Binding-site contacts:
Ligand atom OAC contacts residue 3M21 of chain 2.C at 0.6 Å.
Ligand atom NAB contacts residue 3M21 of chain 2.C at 0.8 Å (h-bond).
Ligand atom OAD contacts residue LYS15 of chain 1.A at 2.8 Å (salt-bridge).
Ligand atom BRAE contacts residue LYS15 of chain 1.A at 3.8 Å.
Ligand atom BRAF contacts residue 3M21 of chain 2.C at 0.2 Å.
Ligand atom CAA contacts residue ALA108 of chain 2.A at 2.9 Å (hydrophobic).
Ligand atom CAO contacts residue 3M21 of chain 2.C at 0.6 Å.
Ligand atom CAK contacts residue 3M21 of chain 2.C at 0.0 Å.
Ligand atom NAJ contacts residue SER117 of chain 2.A at 3.6 Å.
Ligand atom CAI contacts residue ALA108 of chain 1.A at 3.5 Å (hydrophobic).
Ligand atom CAM contacts residue 3M21 of chain 2.C at 0.3 Å.
Ligand atom CAK contacts residue LYS15 of chain 1.A at 3.6 Å.
Ligand atom NAR contacts residue 3M21 of chain 2.C at 1.0 Å.
Ligand atom CAK contacts residue LYS15 of chain 2.A at 3.6 Å.
Ligand atom OAD contacts residue LYS15 of chain 2.A at 2.6 Å (salt-bridge).
Ligand atom CAL contacts residue 3M21 of chain 2.C at 0.9 Å.
Ligand atom NAB contacts residue THR118 of chain 2.A at 3.8 Å.
Ligand atom CAA contacts residue 3M21 of chain 2.C at 1.4 Å.
Ligand atom OAC contacts residue SER117 of chain 1.A at 3.6 Å.
Ligand atom NAJ contacts residue LEU110 of chain 2.A at 3.9 Å.
Ligand atom CAG contacts residue 3M21 of chain 2.C at 1.4 Å.
Ligand atom CAM contacts residue LEU17 of chain 1.A at 3.7 Å (hydrophobic).
Ligand atom CAN contacts residue 3M21 of chain 2.C at 0.3 Å.
Ligand atom CAI contacts residue LEU17 of chain 2.A at 3.6 Å (hydrophobic).
Ligand atom NAJ contacts residue SER117 of chain 1.A at 3.9 Å.
Ligand atom NAJ contacts residue LEU110 of chain 1.A at 3.8 Å.
Ligand atom CAO contacts residue SER117 of chain 2.A at 3.7 Å.
Ligand atom CAQ contacts residue 3M21 of chain 2.C at 0.3 Å.
Ligand atom CAH contacts residue 3M21 of chain 2.C at 0.7 Å.
Ligand atom BRAF contacts residue LYS15 of chain 2.A at 3.7 Å.
Ligand atom CAH contacts residue LEU17 of chain 1.A at 3.3 Å (hydrophobic).
Ligand atom CAP contacts residue 3M21 of chain 2.C at 0.7 Å.
Ligand atom NAB contacts residue SER117 of chain 2.A at 3.1 Å (h-bond).
Ligand atom NAJ contacts residue 3M21 of chain 2.C at 0.4 Å (h-bond).
Ligand atom CAI contacts residue 3M21 of chain 2.C at 0.7 Å.
Ligand atom OAD contacts residue 3M21 of chain 2.C at 0.4 Å (h-bond).
Ligand atom CAO contacts residue LEU110 of chain 1.A at 3.9 Å (hydrophobic).
Ligand atom NAB contacts residue THR119 of chain 2.A at 3.9 Å.
Ligand atom CAA contacts residue THR119 of chain 2.A at 3.6 Å.
Ligand atom BRAE contacts residue 3M21 of chain 2.C at 0.2 Å.

This protein binds this small molecule.
Small molecule (SMILES): CN1C(N)=NC(=O)/C1=C/c1cc(Br)c(O)c(Br)c1

Sequence of chain 2.A:
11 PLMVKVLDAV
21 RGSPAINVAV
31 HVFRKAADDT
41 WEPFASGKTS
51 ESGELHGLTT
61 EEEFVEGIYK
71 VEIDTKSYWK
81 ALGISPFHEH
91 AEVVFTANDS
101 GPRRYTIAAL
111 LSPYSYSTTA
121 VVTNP

Sequence of chain 1.A:
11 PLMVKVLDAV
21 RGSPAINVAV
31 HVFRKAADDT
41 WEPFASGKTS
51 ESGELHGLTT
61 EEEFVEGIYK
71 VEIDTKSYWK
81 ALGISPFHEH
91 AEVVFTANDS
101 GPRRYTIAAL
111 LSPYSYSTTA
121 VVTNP